Sequence of chain 1.A:
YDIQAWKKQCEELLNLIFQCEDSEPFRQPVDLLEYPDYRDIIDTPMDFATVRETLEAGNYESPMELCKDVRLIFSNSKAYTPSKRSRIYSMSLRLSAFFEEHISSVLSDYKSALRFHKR

A small-molecule ligand and the protein it binds are described below.
Small molecule (SMILES): CCN(CC)c1cc(C)nc2ncnn12

Binding-site contacts:
Ligand atom N3 contacts residue SER101 of chain 1.A at 3.3 Å (h-bond).
Ligand atom C9 contacts residue SER101 of chain 1.A at 3.2 Å.
Ligand atom C contacts residue TYR62 of chain 1.A at 3.6 Å (hydrophobic).
Ligand atom C6 contacts residue ILE112 of chain 1.A at 3.7 Å (hydrophobic).
Ligand atom C1 contacts residue VAL54 of chain 1.A at 4.0 Å (hydrophobic).
Ligand atom N2 contacts residue TYR113 of chain 1.A at 3.5 Å (h-bond).
Ligand atom C9 contacts residue TYR113 of chain 1.A at 3.5 Å (hydrophobic).
Ligand atom C4 contacts residue TYR104 of chain 1.A at 3.8 Å (hydrophobic).
Ligand atom N2 contacts residue ILE112 of chain 1.A at 3.9 Å.
Ligand atom C6 contacts residue TYR59 of chain 1.A at 4.1 Å (hydrophobic).
Ligand atom C8 contacts residue ILE112 of chain 1.A at 3.6 Å (hydrophobic).
Ligand atom N2 contacts residue THR105 of chain 1.A at 3.0 Å (h-bond).
Ligand atom N4 contacts residue TYR104 of chain 1.A at 4.0 Å.
Ligand atom C3 contacts residue VAL54 of chain 1.A at 4.1 Å (hydrophobic).
Ligand atom N contacts residue TYR104 of chain 1.A at 4.0 Å.
Ligand atom C contacts residue VAL54 of chain 1.A at 3.3 Å (hydrophobic).
Ligand atom C9 contacts residue THR105 of chain 1.A at 3.4 Å.
Ligand atom C contacts residue TYR104 of chain 1.A at 3.5 Å (hydrophobic).
Ligand atom C8 contacts residue THR105 of chain 1.A at 4.1 Å.
Ligand atom C8 contacts residue SER110 of chain 1.A at 3.7 Å.
Ligand atom N3 contacts residue ILE112 of chain 1.A at 3.5 Å.
Ligand atom C5 contacts residue ILE112 of chain 1.A at 3.5 Å (hydrophobic).
Ligand atom C1 contacts residue TYR104 of chain 1.A at 3.3 Å (hydrophobic).
Ligand atom C3 contacts residue ILE112 of chain 1.A at 3.6 Å (hydrophobic).
Ligand atom N1 contacts residue ILE112 of chain 1.A at 4.0 Å.
Ligand atom C contacts residue TYR59 of chain 1.A at 3.4 Å (hydrophobic).
Ligand atom C3 contacts residue PHE50 of chain 1.A at 3.5 Å (hydrophobic).
Ligand atom C5 contacts residue TYR104 of chain 1.A at 4.1 Å (hydrophobic).
Ligand atom N1 contacts residue SER110 of chain 1.A at 4.0 Å.
Ligand atom N contacts residue ILE112 of chain 1.A at 4.2 Å.
Ligand atom N4 contacts residue ILE112 of chain 1.A at 3.5 Å.
Ligand atom C1 contacts residue TYR62 of chain 1.A at 3.6 Å (hydrophobic).
Ligand atom C7 contacts residue TYR59 of chain 1.A at 3.7 Å (hydrophobic).
Ligand atom C2 contacts residue ILE112 of chain 1.A at 3.4 Å (hydrophobic).
Ligand atom C9 contacts residue ILE112 of chain 1.A at 3.9 Å (hydrophobic).
Ligand atom N2 contacts residue SER110 of chain 1.A at 2.8 Å (h-bond).
Ligand atom C4 contacts residue ILE112 of chain 1.A at 3.8 Å (hydrophobic).
Ligand atom C5 contacts residue TYR59 of chain 1.A at 3.6 Å (hydrophobic).
Ligand atom C9 contacts residue SER110 of chain 1.A at 3.9 Å.
Ligand atom C7 contacts residue ILE112 of chain 1.A at 4.2 Å (hydrophobic).